A small-molecule ligand and the protein it binds are described below.
Small molecule (SMILES): CC(=O)N[C@H]1[C@H](O[C@H]2[C@H](O)[C@@H](NC(C)=O)CO[C@@H]2CO)O[C@H](CO)[C@@H](O)[C@@H]1O

Binding-site contacts:
Ligand atom C5 contacts residue ASN521 of chain 1.A at 3.7 Å.
Ligand atom O5 contacts residue ASN521 of chain 1.A at 2.4 Å (h-bond).
Ligand atom C1 contacts residue SER519 of chain 1.A at 4.2 Å.
Ligand atom C3 contacts residue ASN521 of chain 1.A at 3.8 Å.
Ligand atom N2 contacts residue ASN521 of chain 1.A at 3.0 Å (h-bond).
Ligand atom C7 contacts residue ASN521 of chain 1.A at 4.0 Å.
Ligand atom C8 contacts residue MET522 of chain 1.A at 4.0 Å (hydrophobic).
Ligand atom C4 contacts residue ASN521 of chain 1.A at 4.2 Å.
Ligand atom C1 contacts residue ASN521 of chain 1.A at 1.4 Å.
Ligand atom C2 contacts residue ASN521 of chain 1.A at 2.5 Å.

Sequence of chain 1.A:
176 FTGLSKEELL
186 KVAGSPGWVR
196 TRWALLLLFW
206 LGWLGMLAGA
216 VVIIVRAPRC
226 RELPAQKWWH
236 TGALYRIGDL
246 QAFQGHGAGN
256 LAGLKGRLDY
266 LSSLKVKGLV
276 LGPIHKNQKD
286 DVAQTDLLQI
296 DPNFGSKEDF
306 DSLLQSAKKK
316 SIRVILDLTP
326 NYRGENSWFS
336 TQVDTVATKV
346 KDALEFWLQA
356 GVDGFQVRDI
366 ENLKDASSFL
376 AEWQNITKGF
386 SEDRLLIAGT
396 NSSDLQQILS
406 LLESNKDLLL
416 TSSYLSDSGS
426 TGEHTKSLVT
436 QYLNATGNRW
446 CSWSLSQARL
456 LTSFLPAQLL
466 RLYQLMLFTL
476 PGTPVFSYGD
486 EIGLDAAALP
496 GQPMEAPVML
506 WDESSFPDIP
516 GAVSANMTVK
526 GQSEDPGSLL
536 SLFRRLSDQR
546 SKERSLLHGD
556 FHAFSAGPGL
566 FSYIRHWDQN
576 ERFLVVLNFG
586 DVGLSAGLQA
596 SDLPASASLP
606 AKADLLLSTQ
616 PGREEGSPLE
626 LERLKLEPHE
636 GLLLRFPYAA